Sequence of chain 1.X:
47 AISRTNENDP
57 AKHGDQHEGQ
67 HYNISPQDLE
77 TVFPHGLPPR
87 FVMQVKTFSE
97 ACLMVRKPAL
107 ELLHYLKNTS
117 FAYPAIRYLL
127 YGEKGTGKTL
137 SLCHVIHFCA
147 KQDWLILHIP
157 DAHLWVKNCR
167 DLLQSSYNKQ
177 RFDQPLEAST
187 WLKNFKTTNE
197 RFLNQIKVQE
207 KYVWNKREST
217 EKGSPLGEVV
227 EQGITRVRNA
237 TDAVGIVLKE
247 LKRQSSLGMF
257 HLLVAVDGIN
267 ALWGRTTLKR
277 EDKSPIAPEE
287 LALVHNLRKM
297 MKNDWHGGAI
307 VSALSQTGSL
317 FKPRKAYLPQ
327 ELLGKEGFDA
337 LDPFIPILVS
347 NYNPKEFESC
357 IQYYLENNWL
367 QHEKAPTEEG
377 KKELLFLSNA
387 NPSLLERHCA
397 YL

Binding-site contacts:
Ligand atom O4' contacts residue ILE242 of chain 1.X at 3.6 Å.
Ligand atom C5 contacts residue TYR173 of chain 1.X at 3.5 Å (hydrophobic).
Ligand atom O6 contacts residue VAL209 of chain 1.X at 3.4 Å (h-bond).
Ligand atom O2' contacts residue ASN292 of chain 1.X at 3.9 Å.
Ligand atom N3 contacts residue TYR173 of chain 1.X at 3.7 Å.
Ligand atom N7 contacts residue TYR208 of chain 1.X at 3.6 Å.
Ligand atom O1B contacts residue ARG177 of chain 1.X at 3.7 Å.
Ligand atom O3A contacts residue LYS295 of chain 1.X at 3.9 Å.
Ligand atom C3' contacts residue TYR173 of chain 1.X at 3.7 Å (hydrophobic).
Ligand atom O2G contacts residue ARG177 of chain 1.X at 2.8 Å (salt-bridge).
Ligand atom O3' contacts residue ASN292 of chain 1.X at 3.6 Å (h-bond).
Ligand atom C2' contacts residue ASP238 of chain 1.X at 3.8 Å.
Ligand atom O5' contacts residue LYS245 of chain 1.X at 3.5 Å.
Ligand atom C4 contacts residue ILE242 of chain 1.X at 3.9 Å (hydrophobic).
Ligand atom N3B contacts residue LYS295 of chain 1.X at 3.4 Å (salt-bridge).
Ligand atom O6 contacts residue TYR208 of chain 1.X at 3.6 Å.
Ligand atom C1' contacts residue ASP238 of chain 1.X at 3.8 Å.
Ligand atom C4 contacts residue TYR173 of chain 1.X at 3.7 Å (hydrophobic).
Ligand atom N2 contacts residue VAL209 of chain 1.X at 3.6 Å (h-bond).
Ligand atom O1B contacts residue TYR173 of chain 1.X at 3.6 Å.
Ligand atom O3' contacts residue ARG177 of chain 1.X at 3.7 Å.
Ligand atom O4' contacts residue GLY241 of chain 1.X at 3.4 Å.
Ligand atom N7 contacts residue TYR173 of chain 1.X at 3.8 Å.
Ligand atom N3 contacts residue ASP238 of chain 1.X at 3.5 Å.
Ligand atom C2' contacts residue TYR173 of chain 1.X at 3.7 Å (hydrophobic).
Ligand atom C6 contacts residue TYR173 of chain 1.X at 3.8 Å (hydrophobic).
Ligand atom O1A contacts residue LYS295 of chain 1.X at 3.4 Å (salt-bridge).
Ligand atom O3G contacts residue LYS295 of chain 1.X at 3.2 Å (salt-bridge).
Ligand atom N1 contacts residue VAL209 of chain 1.X at 3.3 Å (h-bond).
Ligand atom C5' contacts residue ASN292 of chain 1.X at 3.6 Å.
Ligand atom C2 contacts residue TYR173 of chain 1.X at 3.8 Å (hydrophobic).
Ligand atom O2G contacts residue HIS291 of chain 1.X at 3.0 Å (h-bond).
Ligand atom PG contacts residue LYS295 of chain 1.X at 3.7 Å.
Ligand atom C5 contacts residue TYR208 of chain 1.X at 3.8 Å (hydrophobic).
Ligand atom O2B contacts residue TYR173 of chain 1.X at 3.4 Å (h-bond).
Ligand atom O2' contacts residue ASP238 of chain 1.X at 2.9 Å (salt-bridge).
Ligand atom N2 contacts residue ASP238 of chain 1.X at 3.5 Å (salt-bridge).
Ligand atom N9 contacts residue ILE242 of chain 1.X at 3.7 Å.
Ligand atom O2A contacts residue TYR173 of chain 1.X at 3.8 Å.
Ligand atom C4' contacts residue ASN292 of chain 1.X at 3.7 Å.

The protein below binds the small molecule below.
Small molecule (SMILES): Nc1nc2c(ncn2[C@@H]2O[C@H](CO[P](=O)(O)O[P](=O)(O)NP(=O)(O)O)[C@@H](O)[C@H]2O)c(=O)[nH]1